A small-molecule ligand and the protein it binds are described below.
Small molecule (SMILES): O=c1ccn([C@@H]2O[C@H](CO[P](=O)(O)O[P](=O)(O)O[C@H]3O[C@H](CO)[C@@H](O)[C@H](O)[C@H]3O)[C@@H](O)[C@H]2O)c(=O)[nH]1

Sequence of chain 1.B:
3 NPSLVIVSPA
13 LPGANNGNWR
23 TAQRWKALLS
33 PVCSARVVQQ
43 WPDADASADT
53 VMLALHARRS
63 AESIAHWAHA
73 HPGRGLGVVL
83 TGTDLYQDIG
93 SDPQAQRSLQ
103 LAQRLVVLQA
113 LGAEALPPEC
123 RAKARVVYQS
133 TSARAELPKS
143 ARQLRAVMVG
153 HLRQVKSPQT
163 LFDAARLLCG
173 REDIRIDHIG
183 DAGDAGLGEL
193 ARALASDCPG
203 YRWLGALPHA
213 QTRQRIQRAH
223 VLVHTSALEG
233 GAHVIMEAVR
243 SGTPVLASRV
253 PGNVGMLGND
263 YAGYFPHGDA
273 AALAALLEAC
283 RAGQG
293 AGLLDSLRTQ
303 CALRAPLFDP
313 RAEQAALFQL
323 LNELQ

Binding-site contacts:
Ligand atom N3 contacts residue ASN17 of chain 1.B at 3.1 Å (h-bond).
Ligand atom C3C contacts residue GLU239 of chain 1.B at 3.4 Å.
Ligand atom O3' contacts residue GLY232 of chain 1.B at 3.1 Å (h-bond).
Ligand atom O2 contacts residue HIS211 of chain 1.B at 3.2 Å.
Ligand atom O2C contacts residue GLU239 of chain 1.B at 2.7 Å (salt-bridge).
Ligand atom O3' contacts residue GLU231 of chain 1.B at 2.8 Å (salt-bridge).
Ligand atom O2 contacts residue ASN17 of chain 1.B at 2.9 Å (h-bond).
Ligand atom C2 contacts residue THR214 of chain 1.B at 3.5 Å.
Ligand atom O6' contacts residue THR23 of chain 1.B at 2.8 Å (h-bond).
Ligand atom O1A contacts residue HIS235 of chain 1.B at 2.8 Å (h-bond).
Ligand atom O4' contacts residue GLY233 of chain 1.B at 2.8 Å (h-bond).
Ligand atom O3C contacts residue GLU239 of chain 1.B at 2.6 Å (salt-bridge).
Ligand atom O6' contacts residue ASN20 of chain 1.B at 3.2 Å (h-bond).
Ligand atom C2' contacts residue PO41 of chain 1.G at 3.4 Å.
Ligand atom O2C contacts residue HIS211 of chain 1.B at 3.2 Å.
Ligand atom O2A contacts residue HIS235 of chain 1.B at 3.3 Å (h-bond).
Ligand atom O2A contacts residue VAL236 of chain 1.B at 3.2 Å (h-bond).
Ligand atom O2' contacts residue GLU231 of chain 1.B at 2.8 Å (salt-bridge).
Ligand atom O4 contacts residue LEU209 of chain 1.B at 3.1 Å (h-bond).
Ligand atom O5C contacts residue GLY19 of chain 1.B at 3.3 Å.
Ligand atom O6' contacts residue GLY19 of chain 1.B at 3.0 Å (h-bond).
Ligand atom O3C contacts residue ARG22 of chain 1.B at 3.0 Å (salt-bridge).
Ligand atom O3A contacts residue LYS158 of chain 1.B at 3.3 Å (salt-bridge).
Ligand atom C2 contacts residue ASN17 of chain 1.B at 3.0 Å.
Ligand atom O4 contacts residue ILE181 of chain 1.B at 3.3 Å.
Ligand atom O3C contacts residue HIS211 of chain 1.B at 3.3 Å (h-bond).
Ligand atom N3 contacts residue LEU209 of chain 1.B at 3.0 Å (h-bond).
Ligand atom O2B contacts residue LYS158 of chain 1.B at 2.8 Å (salt-bridge).
Ligand atom O3' contacts residue GLY233 of chain 1.B at 3.0 Å (h-bond).
Ligand atom O4 contacts residue ALA208 of chain 1.B at 3.4 Å.
Ligand atom C5 contacts residue HIS153 of chain 1.B at 3.3 Å.
Ligand atom O1B contacts residue GLY19 of chain 1.B at 2.7 Å (h-bond).
Ligand atom O2B contacts residue ARG155 of chain 1.B at 2.9 Å (salt-bridge).
Ligand atom O5' contacts residue ASN20 of chain 1.B at 3.2 Å (h-bond).
Ligand atom C1' contacts residue PO41 of chain 1.G at 3.3 Å.
Ligand atom O4' contacts residue GLN131 of chain 1.B at 2.8 Å (h-bond).
Ligand atom N3 contacts residue THR214 of chain 1.B at 3.1 Å (h-bond).
Ligand atom O2' contacts residue PO41 of chain 1.G at 3.4 Å (h-bond).
Ligand atom O2' contacts residue LYS158 of chain 1.B at 3.2 Å (salt-bridge).
Ligand atom O2 contacts residue THR214 of chain 1.B at 3.3 Å (h-bond).